Binding-site contacts:
Ligand atom C3 contacts residue ILE339 of chain 1.A at 3.9 Å (hydrophobic).
Ligand atom C5 contacts residue PHE218 of chain 1.A at 3.7 Å (hydrophobic).
Ligand atom O1' contacts residue LYS351 of chain 1.A at 2.2 Å (salt-bridge).
Ligand atom O1' contacts residue TYR250 of chain 1.A at 3.9 Å.
Ligand atom O2' contacts residue LYS257 of chain 1.A at 3.9 Å.
Ligand atom C2 contacts residue VAL259 of chain 1.A at 3.6 Å (hydrophobic).
Ligand atom C1 contacts residue VAL259 of chain 1.A at 3.9 Å (hydrophobic).
Ligand atom C4 contacts residue GLY341 of chain 1.A at 3.6 Å.
Ligand atom C5 contacts residue GLY341 of chain 1.A at 3.7 Å.
Ligand atom O1' contacts residue LYS257 of chain 1.A at 3.1 Å.
Ligand atom C4 contacts residue ILE339 of chain 1.A at 3.6 Å (hydrophobic).
Ligand atom O2' contacts residue ILE321 of chain 1.A at 3.6 Å.
Ligand atom O2 contacts residue PHE329 of chain 1.A at 3.7 Å.
Ligand atom O2 contacts residue VAL259 of chain 1.A at 3.9 Å.
Ligand atom O2 contacts residue ILE321 of chain 1.A at 3.8 Å.
Ligand atom C2 contacts residue TYR250 of chain 1.A at 3.8 Å (hydrophobic).
Ligand atom C1' contacts residue TYR250 of chain 1.A at 3.1 Å (hydrophobic).
Ligand atom O2 contacts residue TYR250 of chain 1.A at 2.9 Å (h-bond).
Ligand atom C4 contacts residue MET239 of chain 1.A at 4.2 Å (hydrophobic).
Ligand atom C3 contacts residue MET239 of chain 1.A at 3.9 Å (hydrophobic).
Ligand atom C1 contacts residue PHE218 of chain 1.A at 4.1 Å (hydrophobic).
Ligand atom C4 contacts residue VAL340 of chain 1.A at 3.9 Å (hydrophobic).
Ligand atom C1' contacts residue ASN252 of chain 1.A at 3.9 Å.
Ligand atom O2' contacts residue LYS351 of chain 1.A at 3.7 Å.
Ligand atom C6 contacts residue PHE218 of chain 1.A at 3.7 Å (hydrophobic).
Ligand atom O2' contacts residue TYR250 of chain 1.A at 2.3 Å (h-bond).
Ligand atom C1' contacts residue LYS257 of chain 1.A at 3.6 Å.
Ligand atom C2 contacts residue MET239 of chain 1.A at 3.9 Å (hydrophobic).
Ligand atom C3 contacts residue VAL259 of chain 1.A at 3.4 Å (hydrophobic).
Ligand atom C1 contacts residue TYR250 of chain 1.A at 3.9 Å (hydrophobic).
Ligand atom O1' contacts residue ASN252 of chain 1.A at 3.4 Å (h-bond).
Ligand atom C5 contacts residue PHE238 of chain 1.A at 4.0 Å (hydrophobic).
Ligand atom C4 contacts residue PHE218 of chain 1.A at 4.1 Å (hydrophobic).
Ligand atom C6 contacts residue GLY237 of chain 1.A at 4.2 Å.
Ligand atom C4 contacts residue VAL259 of chain 1.A at 4.0 Å (hydrophobic).
Ligand atom C5 contacts residue GLY237 of chain 1.A at 3.2 Å.
Ligand atom C4 contacts residue GLY237 of chain 1.A at 3.5 Å.
Ligand atom C1' contacts residue LYS351 of chain 1.A at 3.2 Å.
Ligand atom O2 contacts residue MET239 of chain 1.A at 3.1 Å.
Ligand atom O2' contacts residue ASN252 of chain 1.A at 3.5 Å (h-bond).

This small molecule binds to this protein.
Small molecule (SMILES): O=C(O)c1ccccc1O

Sequence of chain 1.A:
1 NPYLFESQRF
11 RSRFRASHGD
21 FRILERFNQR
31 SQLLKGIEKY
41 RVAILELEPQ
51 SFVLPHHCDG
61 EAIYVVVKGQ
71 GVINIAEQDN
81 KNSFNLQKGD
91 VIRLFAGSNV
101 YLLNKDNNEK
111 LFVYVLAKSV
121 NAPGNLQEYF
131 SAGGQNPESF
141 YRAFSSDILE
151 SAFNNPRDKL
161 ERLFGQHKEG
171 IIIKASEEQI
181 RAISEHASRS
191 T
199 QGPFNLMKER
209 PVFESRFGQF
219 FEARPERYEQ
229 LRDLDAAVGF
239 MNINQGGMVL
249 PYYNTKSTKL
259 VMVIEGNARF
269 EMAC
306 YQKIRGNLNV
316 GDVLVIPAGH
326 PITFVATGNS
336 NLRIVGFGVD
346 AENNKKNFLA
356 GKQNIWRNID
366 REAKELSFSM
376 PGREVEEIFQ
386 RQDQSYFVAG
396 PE